A small-molecule ligand and the protein it binds are described below.
Small molecule (SMILES): C[Se]CC[C@H](NC(=O)[C@@H](NC(=O)[C@@H](NC(=O)[C@H](CCC(=O)O)NC(=O)[C@H](CCCCN)NC(=O)[C@@H]1CCCN1C(=O)[C@@H]1CCCN1C(=O)[C@@H](N)[C@@H](C)O)C(C)C)[C@@H](C)O)C(=O)O

Binding-site contacts:
Ligand atom O contacts residue VAL277 of chain 1.C at 4.3 Å.
Ligand atom CD contacts residue TYR254 of chain 1.C at 3.4 Å (hydrophobic).
Ligand atom OG1 contacts residue TYR254 of chain 1.C at 4.0 Å.
Ligand atom O contacts residue VAL277 of chain 1.C at 3.5 Å.
Ligand atom NZ contacts residue ASN262 of chain 1.C at 2.9 Å.
Ligand atom CB contacts residue TYR254 of chain 1.C at 4.3 Å (hydrophobic).
Ligand atom CG contacts residue TYR254 of chain 1.C at 4.2 Å (hydrophobic).
Ligand atom CE contacts residue VAL258 of chain 1.C at 4.1 Å (hydrophobic).
Ligand atom CG2 contacts residue TYR254 of chain 1.C at 4.3 Å (hydrophobic).
Ligand atom NZ contacts residue VAL258 of chain 1.C at 3.9 Å.
Ligand atom CG contacts residue VAL277 of chain 1.C at 3.6 Å (hydrophobic).
Ligand atom CE contacts residue ASN262 of chain 1.C at 3.2 Å.
Ligand atom CD contacts residue VAL277 of chain 1.C at 3.2 Å (hydrophobic).
Ligand atom CA contacts residue TYR254 of chain 1.C at 4.0 Å (hydrophobic).
Ligand atom OE2 contacts residue LEU280 of chain 1.C at 4.2 Å.
Ligand atom OE1 contacts residue LEU280 of chain 1.C at 3.3 Å.
Ligand atom CD contacts residue THR281 of chain 1.C at 3.9 Å.
Ligand atom OE1 contacts residue VAL277 of chain 1.C at 2.8 Å (h-bond).
Ligand atom OE1 contacts residue THR281 of chain 1.C at 4.0 Å.
Ligand atom CD contacts residue VAL258 of chain 1.C at 3.9 Å (hydrophobic).
Ligand atom OE2 contacts residue THR281 of chain 1.C at 3.0 Å.
Ligand atom CD contacts residue LEU280 of chain 1.C at 3.6 Å (hydrophobic).
Ligand atom OE2 contacts residue VAL277 of chain 1.C at 3.7 Å.
Ligand atom CG contacts residue LEU280 of chain 1.C at 4.2 Å (hydrophobic).

Sequence of chain 1.C:
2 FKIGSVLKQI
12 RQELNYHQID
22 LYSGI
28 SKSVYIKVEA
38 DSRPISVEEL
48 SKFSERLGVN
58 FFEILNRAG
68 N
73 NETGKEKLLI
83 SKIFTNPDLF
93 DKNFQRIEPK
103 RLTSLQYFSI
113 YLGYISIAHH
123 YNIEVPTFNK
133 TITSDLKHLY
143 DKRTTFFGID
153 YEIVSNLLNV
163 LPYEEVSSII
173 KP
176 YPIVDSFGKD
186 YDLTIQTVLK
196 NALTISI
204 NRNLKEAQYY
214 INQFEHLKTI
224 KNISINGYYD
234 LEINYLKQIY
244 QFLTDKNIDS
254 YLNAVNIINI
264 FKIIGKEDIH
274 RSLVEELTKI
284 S